Binding-site contacts:
Ligand atom C1 contacts residue ASN12 of chain 44.J at 2.1 Å.
Ligand atom O7 contacts residue ASN12 of chain 44.J at 3.7 Å.
Ligand atom C7 contacts residue ASN12 of chain 44.J at 3.9 Å.
Ligand atom C5 contacts residue ASN12 of chain 44.J at 4.1 Å.
Ligand atom O5 contacts residue ASN12 of chain 44.J at 2.7 Å (h-bond).
Ligand atom C2 contacts residue ASN12 of chain 44.J at 3.2 Å.
Ligand atom N2 contacts residue ASN12 of chain 44.J at 3.8 Å.

This small molecule binds to this protein.
Small molecule (SMILES): CC(=O)N[C@H]1[C@H](O[C@H]2[C@H](O)[C@@H](NC(C)=O)CO[C@@H]2CO)O[C@H](CO)[C@@H](O)[C@@H]1O

Sequence of chain 44.J:
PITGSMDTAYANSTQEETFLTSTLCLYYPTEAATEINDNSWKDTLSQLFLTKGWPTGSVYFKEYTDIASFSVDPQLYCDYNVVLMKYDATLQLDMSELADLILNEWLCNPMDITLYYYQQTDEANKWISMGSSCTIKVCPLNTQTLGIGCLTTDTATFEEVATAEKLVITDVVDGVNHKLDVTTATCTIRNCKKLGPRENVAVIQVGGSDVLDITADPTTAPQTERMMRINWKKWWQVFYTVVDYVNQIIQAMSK